Binding-site contacts:
Ligand atom C4 contacts residue ASN799 of chain 1.B at 4.2 Å.
Ligand atom C8 contacts residue ASN799 of chain 1.B at 4.0 Å.
Ligand atom C7 contacts residue ASN799 of chain 1.B at 3.6 Å.
Ligand atom O5 contacts residue ASN799 of chain 1.B at 2.3 Å (h-bond).
Ligand atom C1 contacts residue SER801 of chain 1.B at 3.5 Å.
Ligand atom C5 contacts residue SER801 of chain 1.B at 3.8 Å.
Ligand atom O6 contacts residue GLN802 of chain 1.B at 2.9 Å (h-bond).
Ligand atom C1 contacts residue ASN799 of chain 1.B at 1.4 Å.
Ligand atom N2 contacts residue ASN799 of chain 1.B at 3.0 Å (h-bond).
Ligand atom O7 contacts residue ASN799 of chain 1.B at 3.9 Å.
Ligand atom C6 contacts residue GLN802 of chain 1.B at 4.0 Å.
Ligand atom C2 contacts residue ASN799 of chain 1.B at 2.5 Å.
Ligand atom O5 contacts residue SER801 of chain 1.B at 3.6 Å.
Ligand atom C3 contacts residue ASN799 of chain 1.B at 3.8 Å.
Ligand atom C5 contacts residue ASN799 of chain 1.B at 3.6 Å.
Ligand atom O6 contacts residue SER801 of chain 1.B at 4.2 Å.
Ligand atom C8 contacts residue TYR794 of chain 1.B at 4.2 Å (hydrophobic).

Sequence of chain 1.B:
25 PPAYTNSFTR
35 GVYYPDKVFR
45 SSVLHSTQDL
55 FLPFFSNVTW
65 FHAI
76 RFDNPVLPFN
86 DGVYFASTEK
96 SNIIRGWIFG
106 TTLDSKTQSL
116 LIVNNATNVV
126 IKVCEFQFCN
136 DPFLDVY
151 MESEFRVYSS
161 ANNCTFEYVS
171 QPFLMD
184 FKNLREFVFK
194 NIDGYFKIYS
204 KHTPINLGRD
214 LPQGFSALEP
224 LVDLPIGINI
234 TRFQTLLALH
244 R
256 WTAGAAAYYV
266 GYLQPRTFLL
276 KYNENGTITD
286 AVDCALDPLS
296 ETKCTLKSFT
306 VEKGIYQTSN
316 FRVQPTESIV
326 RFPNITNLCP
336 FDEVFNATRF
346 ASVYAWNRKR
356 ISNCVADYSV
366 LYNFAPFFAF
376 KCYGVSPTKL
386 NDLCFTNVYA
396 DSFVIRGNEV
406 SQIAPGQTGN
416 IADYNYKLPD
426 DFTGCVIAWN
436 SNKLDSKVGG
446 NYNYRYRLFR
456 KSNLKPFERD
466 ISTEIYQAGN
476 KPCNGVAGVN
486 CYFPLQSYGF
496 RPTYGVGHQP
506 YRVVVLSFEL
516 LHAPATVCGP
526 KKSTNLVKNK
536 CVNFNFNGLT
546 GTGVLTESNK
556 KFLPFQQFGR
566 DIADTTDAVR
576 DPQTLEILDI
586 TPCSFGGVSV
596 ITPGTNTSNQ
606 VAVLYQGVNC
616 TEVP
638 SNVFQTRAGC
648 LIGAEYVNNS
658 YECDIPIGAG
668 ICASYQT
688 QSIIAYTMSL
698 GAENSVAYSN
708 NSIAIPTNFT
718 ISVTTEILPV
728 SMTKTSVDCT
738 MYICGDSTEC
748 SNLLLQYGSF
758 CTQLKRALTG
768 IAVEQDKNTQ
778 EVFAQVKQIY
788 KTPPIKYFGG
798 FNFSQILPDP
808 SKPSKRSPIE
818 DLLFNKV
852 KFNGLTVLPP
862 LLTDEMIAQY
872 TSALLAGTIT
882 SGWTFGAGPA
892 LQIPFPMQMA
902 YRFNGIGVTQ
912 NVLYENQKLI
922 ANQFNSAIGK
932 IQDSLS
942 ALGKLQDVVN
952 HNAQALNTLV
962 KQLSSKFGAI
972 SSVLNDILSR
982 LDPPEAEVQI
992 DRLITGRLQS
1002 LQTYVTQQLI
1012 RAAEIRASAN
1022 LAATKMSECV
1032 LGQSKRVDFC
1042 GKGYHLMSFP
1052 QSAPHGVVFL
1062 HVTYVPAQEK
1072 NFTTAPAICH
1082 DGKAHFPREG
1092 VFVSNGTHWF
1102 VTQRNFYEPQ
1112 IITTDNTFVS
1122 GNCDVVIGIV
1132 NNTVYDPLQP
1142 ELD

A small-molecule ligand and the protein it binds are described below.
Small molecule (SMILES): CC(=O)N[C@H]1[C@H](O[C@H]2[C@H](O)[C@@H](NC(C)=O)CO[C@@H]2CO)O[C@H](CO)[C@@H](O)[C@@H]1O